Sequence of chain 1.B:
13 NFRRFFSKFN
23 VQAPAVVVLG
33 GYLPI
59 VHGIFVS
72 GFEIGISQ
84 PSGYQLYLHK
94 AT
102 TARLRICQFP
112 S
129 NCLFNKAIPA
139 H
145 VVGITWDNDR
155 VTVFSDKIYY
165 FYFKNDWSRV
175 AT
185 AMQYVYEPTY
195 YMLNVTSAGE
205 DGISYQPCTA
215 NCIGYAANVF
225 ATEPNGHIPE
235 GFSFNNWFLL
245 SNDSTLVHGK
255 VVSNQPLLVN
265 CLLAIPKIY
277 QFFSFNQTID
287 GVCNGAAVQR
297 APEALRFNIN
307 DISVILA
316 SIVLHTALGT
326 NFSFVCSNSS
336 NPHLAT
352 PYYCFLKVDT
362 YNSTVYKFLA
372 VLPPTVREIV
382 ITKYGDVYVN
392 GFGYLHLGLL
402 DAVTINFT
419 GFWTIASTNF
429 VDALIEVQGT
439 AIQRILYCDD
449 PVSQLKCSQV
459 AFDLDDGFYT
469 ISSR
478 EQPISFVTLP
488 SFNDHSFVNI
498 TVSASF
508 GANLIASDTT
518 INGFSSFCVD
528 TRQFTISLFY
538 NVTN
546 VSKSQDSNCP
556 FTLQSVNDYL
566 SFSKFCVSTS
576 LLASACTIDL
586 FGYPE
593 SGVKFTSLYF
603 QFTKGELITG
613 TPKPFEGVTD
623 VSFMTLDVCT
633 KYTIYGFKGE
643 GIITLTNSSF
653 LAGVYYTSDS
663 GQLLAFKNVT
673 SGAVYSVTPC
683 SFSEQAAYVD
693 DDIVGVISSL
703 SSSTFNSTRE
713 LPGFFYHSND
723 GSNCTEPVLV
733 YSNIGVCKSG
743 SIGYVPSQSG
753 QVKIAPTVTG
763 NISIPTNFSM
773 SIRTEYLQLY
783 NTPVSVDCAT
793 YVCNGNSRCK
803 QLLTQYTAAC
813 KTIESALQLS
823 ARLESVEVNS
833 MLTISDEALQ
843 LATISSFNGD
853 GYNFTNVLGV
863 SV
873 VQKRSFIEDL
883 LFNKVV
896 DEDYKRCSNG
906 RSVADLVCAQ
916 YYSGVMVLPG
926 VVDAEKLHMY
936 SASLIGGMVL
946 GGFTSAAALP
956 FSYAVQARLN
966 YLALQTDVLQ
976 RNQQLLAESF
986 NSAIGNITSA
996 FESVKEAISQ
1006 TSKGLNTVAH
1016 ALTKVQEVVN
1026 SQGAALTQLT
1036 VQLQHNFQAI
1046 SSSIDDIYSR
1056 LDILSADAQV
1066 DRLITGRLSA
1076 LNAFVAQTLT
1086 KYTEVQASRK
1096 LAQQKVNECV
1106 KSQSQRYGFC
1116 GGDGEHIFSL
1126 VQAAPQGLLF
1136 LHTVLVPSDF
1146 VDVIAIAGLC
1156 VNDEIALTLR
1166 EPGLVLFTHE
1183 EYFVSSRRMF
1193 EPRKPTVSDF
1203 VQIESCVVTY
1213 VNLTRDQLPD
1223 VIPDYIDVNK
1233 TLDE

The protein below binds the small molecule below.
Small molecule (SMILES): CC(=O)N[C@H]1[C@H](O[C@H]2[C@H](O)[C@@H](NC(C)=O)CO[C@@H]2CO)O[C@H](CO)[C@@H](O)[C@@H]1O

Binding-site contacts:
Ligand atom C5 contacts residue THR857 of chain 1.B at 3.7 Å.
Ligand atom C6 contacts residue THR857 of chain 1.B at 3.6 Å.
Ligand atom O5 contacts residue THR857 of chain 1.B at 3.6 Å.
Ligand atom O7 contacts residue ASN855 of chain 1.B at 3.1 Å (h-bond).
Ligand atom C1 contacts residue ASN855 of chain 1.B at 1.4 Å.
Ligand atom O6 contacts residue ASN858 of chain 1.B at 3.8 Å.
Ligand atom C8 contacts residue THR857 of chain 1.B at 4.2 Å.
Ligand atom C8 contacts residue ASN855 of chain 1.B at 4.2 Å.
Ligand atom C6 contacts residue ASN858 of chain 1.B at 4.1 Å.
Ligand atom N2 contacts residue ASN855 of chain 1.B at 2.9 Å (h-bond).
Ligand atom C2 contacts residue ASN855 of chain 1.B at 2.5 Å.
Ligand atom C3 contacts residue ASN855 of chain 1.B at 3.8 Å.
Ligand atom C7 contacts residue ASN855 of chain 1.B at 3.1 Å.
Ligand atom C5 contacts residue ASN855 of chain 1.B at 3.6 Å.
Ligand atom O5 contacts residue ASN855 of chain 1.B at 2.4 Å (h-bond).
Ligand atom O7 contacts residue ASN986 of chain 1.B at 4.5 Å.
Ligand atom C4 contacts residue ASN855 of chain 1.B at 4.2 Å.
Ligand atom O7 contacts residue THR857 of chain 1.B at 4.5 Å.
Ligand atom C1 contacts residue THR857 of chain 1.B at 3.8 Å.